Sequence of chain 1.D:
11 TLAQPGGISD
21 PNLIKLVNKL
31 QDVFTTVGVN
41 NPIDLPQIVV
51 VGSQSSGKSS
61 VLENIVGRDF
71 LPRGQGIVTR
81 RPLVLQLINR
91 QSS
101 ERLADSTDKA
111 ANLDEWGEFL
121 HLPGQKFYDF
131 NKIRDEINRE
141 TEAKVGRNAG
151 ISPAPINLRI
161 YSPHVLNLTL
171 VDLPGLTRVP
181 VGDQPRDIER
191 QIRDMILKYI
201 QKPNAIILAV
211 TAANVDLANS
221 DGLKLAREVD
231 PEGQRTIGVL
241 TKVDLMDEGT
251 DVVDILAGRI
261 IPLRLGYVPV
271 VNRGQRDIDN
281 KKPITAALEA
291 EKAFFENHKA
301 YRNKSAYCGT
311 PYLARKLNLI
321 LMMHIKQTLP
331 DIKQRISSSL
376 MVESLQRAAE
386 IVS

Binding-site contacts:
Ligand atom O2A contacts residue GLY74 of chain 1.D at 3.3 Å (h-bond).
Ligand atom O2' contacts residue GLY274 of chain 1.D at 3.1 Å.
Ligand atom N3 contacts residue GLY274 of chain 1.D at 3.5 Å.
Ligand atom O6 contacts residue LYS242 of chain 1.D at 3.1 Å (salt-bridge).
Ligand atom O3' contacts residue GLN275 of chain 1.D at 2.6 Å (h-bond).
Ligand atom O1G contacts residue THR79 of chain 1.D at 2.7 Å (h-bond).
Ligand atom N2 contacts residue LEU245 of chain 1.D at 3.5 Å.
Ligand atom O3G contacts residue THR79 of chain 1.D at 3.3 Å (h-bond).
Ligand atom O2G contacts residue LYS58 of chain 1.D at 2.9 Å (salt-bridge).
Ligand atom O6 contacts residue ASN272 of chain 1.D at 2.5 Å (h-bond).
Ligand atom O3G contacts residue VAL78 of chain 1.D at 2.7 Å (h-bond).
Ligand atom O1B contacts residue GLY57 of chain 1.D at 2.8 Å (h-bond).
Ligand atom C3B contacts residue MG1 of chain 1.L at 3.5 Å.
Ligand atom C3' contacts residue GLY74 of chain 1.D at 3.5 Å.
Ligand atom N7 contacts residue ASN272 of chain 1.D at 3.4 Å.
Ligand atom O2' contacts residue ILE278 of chain 1.D at 3.2 Å.
Ligand atom C6 contacts residue ASN272 of chain 1.D at 3.3 Å.
Ligand atom O3G contacts residue GLN54 of chain 1.D at 3.3 Å (h-bond).
Ligand atom O4' contacts residue LYS242 of chain 1.D at 3.5 Å.
Ligand atom O2' contacts residue GLN275 of chain 1.D at 3.1 Å (h-bond).
Ligand atom O2B contacts residue LYS58 of chain 1.D at 3.4 Å (salt-bridge).
Ligand atom O2G contacts residue GLN54 of chain 1.D at 3.4 Å.
Ligand atom O1B contacts residue SER56 of chain 1.D at 3.4 Å (h-bond).
Ligand atom O2A contacts residue ARG73 of chain 1.D at 3.2 Å.
Ligand atom PG contacts residue MG1 of chain 1.L at 3.1 Å.
Ligand atom O6 contacts residue VAL271 of chain 1.D at 3.5 Å.
Ligand atom N1 contacts residue ASN272 of chain 1.D at 3.3 Å (h-bond).
Ligand atom O3A contacts residue GLY57 of chain 1.D at 3.1 Å.
Ligand atom O1A contacts residue SER60 of chain 1.D at 2.5 Å (h-bond).
Ligand atom PB contacts residue MG1 of chain 1.L at 3.4 Å.
Ligand atom O2B contacts residue SER59 of chain 1.D at 2.8 Å (h-bond).
Ligand atom O2B contacts residue MG1 of chain 1.L at 2.1 Å.
Ligand atom N1 contacts residue ASP244 of chain 1.D at 3.0 Å (salt-bridge).
Ligand atom O1B contacts residue LYS58 of chain 1.D at 2.6 Å (salt-bridge).
Ligand atom O2' contacts residue ARG273 of chain 1.D at 2.8 Å (salt-bridge).
Ligand atom PB contacts residue LYS58 of chain 1.D at 3.4 Å.
Ligand atom N2 contacts residue ASP244 of chain 1.D at 3.0 Å (salt-bridge).
Ligand atom O1G contacts residue MG1 of chain 1.L at 1.9 Å.
Ligand atom O2G contacts residue SER55 of chain 1.D at 3.2 Å (h-bond).
Ligand atom C5' contacts residue GLY74 of chain 1.D at 3.4 Å.

A small-molecule ligand and the protein it binds are described below.
Small molecule (SMILES): Nc1nc2c(ncn2[C@@H]2O[C@H](CO[P](=O)(O)O[P](=O)(O)CP(=O)(O)O)[C@@H](O)[C@H]2O)c(=O)[nH]1